Binding-site contacts:
Ligand atom O3 contacts residue GLY106 of chain 1.B at 2.8 Å (h-bond).
Ligand atom O6 contacts residue ASP136 of chain 1.B at 3.4 Å (salt-bridge).
Ligand atom C5 contacts residue PHE132 of chain 1.B at 3.7 Å (hydrophobic).
Ligand atom O3 contacts residue GLN222 of chain 1.B at 3.5 Å (h-bond).
Ligand atom O4 contacts residue ASN138 of chain 1.B at 3.0 Å (h-bond).
Ligand atom O2 contacts residue SER137 of chain 1.B at 2.7 Å (h-bond).
Ligand atom C1 contacts residue GLU221 of chain 1.B at 3.4 Å.
Ligand atom O2 contacts residue ASN83 of chain 1.B at 3.2 Å (h-bond).
Ligand atom C4 contacts residue GLN222 of chain 1.B at 3.5 Å.
Ligand atom C1 contacts residue ASP136 of chain 1.B at 2.9 Å.
Ligand atom O4 contacts residue GLN222 of chain 1.B at 2.5 Å (h-bond).
Ligand atom O5 contacts residue GLU221 of chain 1.B at 3.1 Å (salt-bridge).
Ligand atom O2 contacts residue ALA134 of chain 1.B at 3.4 Å.
Ligand atom O4 contacts residue GLU221 of chain 1.B at 3.5 Å (salt-bridge).
Ligand atom O6 contacts residue GLN222 of chain 1.B at 3.1 Å (h-bond).
Ligand atom C3 contacts residue PHE132 of chain 1.B at 3.8 Å (hydrophobic).
Ligand atom C2 contacts residue ASN83 of chain 1.B at 3.6 Å.
Ligand atom O4 contacts residue GLU221 of chain 1.B at 3.3 Å.
Ligand atom C6 contacts residue PHE132 of chain 1.B at 3.5 Å (hydrophobic).
Ligand atom O4 contacts residue ASP86 of chain 1.B at 2.6 Å (salt-bridge).
Ligand atom O4 contacts residue GLY106 of chain 1.B at 3.3 Å (h-bond).
Ligand atom O6 contacts residue ASP86 of chain 1.B at 2.8 Å (salt-bridge).
Ligand atom C4 contacts residue GLY106 of chain 1.B at 3.5 Å.
Ligand atom O3 contacts residue ASN83 of chain 1.B at 3.1 Å (h-bond).
Ligand atom O3 contacts residue PHE132 of chain 1.B at 3.4 Å.
Ligand atom C6 contacts residue ASP86 of chain 1.B at 3.6 Å.
Ligand atom C2 contacts residue ASP136 of chain 1.B at 2.9 Å.
Ligand atom O6 contacts residue ASP136 of chain 1.B at 3.5 Å (salt-bridge).
Ligand atom O6 contacts residue GLU221 of chain 1.B at 3.1 Å (salt-bridge).
Ligand atom O2 contacts residue ASP136 of chain 1.B at 2.9 Å (salt-bridge).
Ligand atom O6 contacts residue ALA85 of chain 1.B at 3.6 Å.
Ligand atom C3 contacts residue GLY106 of chain 1.B at 3.7 Å.
Ligand atom C6 contacts residue GLU221 of chain 1.B at 3.1 Å.
Ligand atom C2 contacts residue GLN222 of chain 1.B at 3.6 Å.
Ligand atom O2 contacts residue GLY105 of chain 1.B at 3.7 Å.
Ligand atom C4 contacts residue ASP86 of chain 1.B at 3.3 Å.
Ligand atom O4 contacts residue PHE132 of chain 1.B at 3.2 Å.
Ligand atom O6 contacts residue GLY220 of chain 1.B at 3.2 Å (h-bond).
Ligand atom O3 contacts residue GLY105 of chain 1.B at 3.7 Å.
Ligand atom C6 contacts residue GLN222 of chain 1.B at 3.7 Å.

Sequence of chain 1.B:
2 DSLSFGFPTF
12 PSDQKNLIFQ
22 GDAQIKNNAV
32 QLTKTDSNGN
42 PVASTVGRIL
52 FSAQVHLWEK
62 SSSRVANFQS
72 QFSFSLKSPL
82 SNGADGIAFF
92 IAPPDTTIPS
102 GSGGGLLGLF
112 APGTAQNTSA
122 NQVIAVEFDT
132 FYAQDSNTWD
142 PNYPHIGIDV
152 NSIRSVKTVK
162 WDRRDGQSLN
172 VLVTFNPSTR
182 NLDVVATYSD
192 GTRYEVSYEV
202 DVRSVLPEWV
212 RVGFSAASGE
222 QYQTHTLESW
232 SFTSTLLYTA

The protein below binds the small molecule below.
Small molecule (SMILES): OC[C@H]1O[C@H](OC[C@H]2O[C@H](OC[C@H]3O[C@@H](O)[C@@H](O)[C@@H](O)[C@@H]3O)[C@@H](O)[C@@H](O[C@H]3O[C@H](CO)[C@@H](O)[C@H](O)[C@@H]3O)[C@@H]2O)[C@@H](O)[C@@H](O)[C@@H]1O